This protein binds this small molecule.
Small molecule (SMILES): CC(=O)N[C@@H]1[C@@H](O)[C@H](O[C@@H]2O[C@H](CO)[C@H](O)[C@H](O)[C@H]2O)[C@@H](CO)O[C@H]1O

Binding-site contacts:
Ligand atom O2 contacts residue TRP277 of chain 1.B at 3.4 Å.
Ligand atom C5 contacts residue GLN168 of chain 1.B at 3.7 Å.
Ligand atom N2 contacts residue TRP170 of chain 1.B at 3.4 Å.
Ligand atom O3 contacts residue UDP1 of chain 1.I at 2.6 Å (h-bond).
Ligand atom C6 contacts residue TYR235 of chain 1.B at 3.8 Å (hydrophobic).
Ligand atom C4 contacts residue GLU238 of chain 1.B at 3.2 Å.
Ligand atom C4 contacts residue GLN168 of chain 1.B at 3.9 Å.
Ligand atom O6 contacts residue THR180 of chain 1.B at 2.9 Å (h-bond).
Ligand atom C6 contacts residue THR180 of chain 1.B at 3.5 Å.
Ligand atom C3 contacts residue UDP1 of chain 1.I at 3.6 Å.
Ligand atom O4 contacts residue GLN168 of chain 1.B at 3.7 Å.
Ligand atom C6 contacts residue GLN168 of chain 1.B at 3.8 Å.
Ligand atom O4 contacts residue TRP277 of chain 1.B at 3.7 Å.
Ligand atom O3 contacts residue GLN168 of chain 1.B at 3.8 Å.
Ligand atom O3 contacts residue TRP171 of chain 1.B at 3.1 Å (h-bond).
Ligand atom O6 contacts residue TYR235 of chain 1.B at 3.7 Å.
Ligand atom C1 contacts residue TRP170 of chain 1.B at 3.9 Å (hydrophobic).
Ligand atom O4 contacts residue HIS201 of chain 1.B at 3.9 Å.
Ligand atom O2 contacts residue LYS280 of chain 1.B at 3.4 Å.
Ligand atom O1 contacts residue TRP170 of chain 1.B at 4.1 Å.
Ligand atom C8 contacts residue TRP171 of chain 1.B at 3.7 Å (hydrophobic).
Ligand atom O5 contacts residue GLN168 of chain 1.B at 3.0 Å (h-bond).
Ligand atom O4 contacts residue GLU238 of chain 1.B at 2.9 Å (salt-bridge).
Ligand atom C5 contacts residue TYR235 of chain 1.B at 3.9 Å (hydrophobic).
Ligand atom C6 contacts residue TYR199 of chain 1.B at 3.6 Å (hydrophobic).
Ligand atom C7 contacts residue TRP171 of chain 1.B at 3.6 Å (hydrophobic).
Ligand atom C3 contacts residue TRP170 of chain 1.B at 3.6 Å (hydrophobic).
Ligand atom O4 contacts residue GLN168 of chain 1.B at 2.9 Å (h-bond).
Ligand atom C2 contacts residue TRP170 of chain 1.B at 4.0 Å (hydrophobic).
Ligand atom C2 contacts residue GLN168 of chain 1.B at 3.9 Å.
Ligand atom O6 contacts residue TRP277 of chain 1.B at 3.7 Å.
Ligand atom O7 contacts residue TRP171 of chain 1.B at 3.4 Å.
Ligand atom C5 contacts residue TRP170 of chain 1.B at 4.1 Å (hydrophobic).
Ligand atom O6 contacts residue TRP171 of chain 1.B at 3.8 Å.
Ligand atom C6 contacts residue GLU238 of chain 1.B at 3.4 Å.
Ligand atom C5 contacts residue GLU238 of chain 1.B at 3.9 Å.
Ligand atom O6 contacts residue LYS280 of chain 1.B at 3.8 Å.
Ligand atom C2 contacts residue TRP277 of chain 1.B at 3.8 Å (hydrophobic).
Ligand atom O3 contacts residue TRP170 of chain 1.B at 3.9 Å.
Ligand atom C1 contacts residue GLN168 of chain 1.B at 3.7 Å.

Sequence of chain 1.B:
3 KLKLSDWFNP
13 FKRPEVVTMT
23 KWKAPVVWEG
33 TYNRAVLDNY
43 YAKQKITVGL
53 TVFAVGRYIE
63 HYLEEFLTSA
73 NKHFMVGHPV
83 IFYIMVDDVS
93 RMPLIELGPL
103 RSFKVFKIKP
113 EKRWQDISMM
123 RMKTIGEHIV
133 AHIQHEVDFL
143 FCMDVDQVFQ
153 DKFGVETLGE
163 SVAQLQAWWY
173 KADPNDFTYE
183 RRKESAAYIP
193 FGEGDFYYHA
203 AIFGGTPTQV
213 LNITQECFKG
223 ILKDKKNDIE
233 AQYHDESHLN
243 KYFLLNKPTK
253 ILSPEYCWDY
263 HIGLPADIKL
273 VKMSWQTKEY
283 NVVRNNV